Sequence of chain 1.A:
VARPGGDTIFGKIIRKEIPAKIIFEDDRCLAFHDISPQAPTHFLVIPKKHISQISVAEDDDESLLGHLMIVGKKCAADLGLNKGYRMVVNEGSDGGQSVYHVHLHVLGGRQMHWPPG

Binding-site contacts:
Ligand atom C3' contacts residue ASP43 of chain 1.A at 3.5 Å.
Ligand atom OP3 contacts residue SER107 of chain 1.A at 2.7 Å (h-bond).
Ligand atom OP3 contacts residue HIS112 of chain 1.A at 3.1 Å (h-bond).
Ligand atom O6 contacts residue ILE18 of chain 1.A at 3.4 Å.
Ligand atom P contacts residue HIS112 of chain 1.A at 3.3 Å.
Ligand atom OP2 contacts residue ASN99 of chain 1.A at 3.7 Å.
Ligand atom C1' contacts residue ASP43 of chain 1.A at 3.5 Å.
Ligand atom N2 contacts residue ILE44 of chain 1.A at 3.6 Å (h-bond).
Ligand atom C4 contacts residue PHE19 of chain 1.A at 3.9 Å (hydrophobic).
Ligand atom N1 contacts residue ILE44 of chain 1.A at 4.0 Å.
Ligand atom OP1 contacts residue GLY105 of chain 1.A at 2.9 Å (h-bond).
Ligand atom P contacts residue SER107 of chain 1.A at 3.3 Å.
Ligand atom OP2 contacts residue HIS112 of chain 1.A at 2.4 Å (h-bond).
Ligand atom C5' contacts residue HIS112 of chain 1.A at 3.9 Å.
Ligand atom OP1 contacts residue ASN99 of chain 1.A at 3.0 Å (h-bond).
Ligand atom C4 contacts residue ILE44 of chain 1.A at 3.5 Å (hydrophobic).
Ligand atom O4' contacts residue ASP43 of chain 1.A at 3.9 Å.
Ligand atom N3 contacts residue ILE44 of chain 1.A at 3.4 Å (h-bond).
Ligand atom OP1 contacts residue SER107 of chain 1.A at 3.5 Å (h-bond).
Ligand atom OP2 contacts residue HIS114 of chain 1.A at 2.6 Å (h-bond).
Ligand atom O3' contacts residue ASP43 of chain 1.A at 2.5 Å (salt-bridge).
Ligand atom C5 contacts residue ILE44 of chain 1.A at 3.8 Å (hydrophobic).
Ligand atom O3' contacts residue HIS114 of chain 1.A at 3.4 Å.
Ligand atom O4' contacts residue LEU53 of chain 1.A at 3.8 Å.
Ligand atom O4' contacts residue PHE19 of chain 1.A at 3.4 Å.
Ligand atom P contacts residue ASN99 of chain 1.A at 4.0 Å.
Ligand atom C5' contacts residue VAL108 of chain 1.A at 3.8 Å (hydrophobic).
Ligand atom OP3 contacts residue VAL108 of chain 1.A at 3.1 Å (h-bond).
Ligand atom N2 contacts residue HIS42 of chain 1.A at 2.9 Å (h-bond).
Ligand atom OP3 contacts residue GLN106 of chain 1.A at 3.6 Å.
Ligand atom OP1 contacts residue GLN106 of chain 1.A at 3.5 Å.
Ligand atom N9 contacts residue ILE44 of chain 1.A at 3.9 Å.
Ligand atom N1 contacts residue ILE22 of chain 1.A at 3.9 Å.
Ligand atom C4' contacts residue ASP43 of chain 1.A at 3.9 Å.
Ligand atom N2 contacts residue PHE41 of chain 1.A at 3.6 Å.
Ligand atom C5' contacts residue SER107 of chain 1.A at 2.8 Å.
Ligand atom C2' contacts residue ASP43 of chain 1.A at 3.5 Å.
Ligand atom C2 contacts residue PHE41 of chain 1.A at 4.0 Å (hydrophobic).
Ligand atom O5' contacts residue SER107 of chain 1.A at 2.3 Å (h-bond).
Ligand atom C2 contacts residue ILE44 of chain 1.A at 3.6 Å (hydrophobic).

A protein and the small-molecule ligand that binds it are described below.
Small molecule (SMILES): Nc1nc2c(ncn2[C@H]2C[C@H](O)[C@@H](COP(=O)(O)O)O2)c(=O)[nH]1

Sequence of chain 1.B:
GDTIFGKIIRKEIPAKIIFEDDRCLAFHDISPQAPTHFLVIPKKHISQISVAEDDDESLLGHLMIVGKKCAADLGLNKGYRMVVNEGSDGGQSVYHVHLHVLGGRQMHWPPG